The small molecule below binds the protein below.
Small molecule (SMILES): OC[C@H]1O[C@H](O)[C@@H](O)[C@@H](O)[C@@H]1O

Binding-site contacts:
Ligand atom C6 contacts residue BMA3 of chain 1.C at 4.1 Å.
Ligand atom C1 contacts residue XYP4 of chain 1.C at 4.1 Å.
Ligand atom O6 contacts residue XYP4 of chain 1.C at 3.9 Å.
Ligand atom O6 contacts residue BMA3 of chain 1.C at 4.0 Å.
Ligand atom C5 contacts residue BMA3 of chain 1.C at 2.8 Å.
Ligand atom C2 contacts residue XYP4 of chain 1.C at 4.3 Å.
Ligand atom O4 contacts residue XYP4 of chain 1.C at 3.6 Å.
Ligand atom O3 contacts residue BMA3 of chain 1.C at 4.1 Å.
Ligand atom O4 contacts residue BMA3 of chain 1.C at 4.4 Å.
Ligand atom C1 contacts residue BMA3 of chain 1.C at 1.6 Å.
Ligand atom O5 contacts residue XYP4 of chain 1.C at 4.1 Å.
Ligand atom O5 contacts residue BMA3 of chain 1.C at 2.4 Å (h-bond).
Ligand atom C2 contacts residue BMA3 of chain 1.C at 2.4 Å.
Ligand atom C6 contacts residue XYP4 of chain 1.C at 4.3 Å.
Ligand atom C5 contacts residue XYP4 of chain 1.C at 3.3 Å.
Ligand atom C3 contacts residue XYP4 of chain 1.C at 3.6 Å.
Ligand atom O2 contacts residue BMA3 of chain 1.C at 3.7 Å.
Ligand atom C4 contacts residue XYP4 of chain 1.C at 3.8 Å.
Ligand atom C4 contacts residue BMA3 of chain 1.C at 3.4 Å.
Ligand atom C3 contacts residue BMA3 of chain 1.C at 2.8 Å.